Binding-site contacts:
Ligand atom C6 contacts residue ASN279 of chain 1.A at 3.7 Å.
Ligand atom C4 contacts residue ASN272 of chain 1.A at 4.3 Å.
Ligand atom O6 contacts residue GLU281 of chain 1.A at 3.7 Å.
Ligand atom O5 contacts residue ASN272 of chain 1.A at 2.4 Å (h-bond).
Ligand atom C7 contacts residue TYR232 of chain 1.A at 4.0 Å (hydrophobic).
Ligand atom N2 contacts residue TYR232 of chain 1.A at 3.9 Å.
Ligand atom C1 contacts residue GLU281 of chain 1.A at 3.8 Å.
Ligand atom C7 contacts residue ASN272 of chain 1.A at 3.3 Å.
Ligand atom C3 contacts residue ASN272 of chain 1.A at 3.7 Å.
Ligand atom C2 contacts residue ASN272 of chain 1.A at 2.4 Å.
Ligand atom C5 contacts residue ASN279 of chain 1.A at 4.5 Å.
Ligand atom O5 contacts residue ASN279 of chain 1.A at 3.9 Å.
Ligand atom O7 contacts residue THR274 of chain 1.A at 3.3 Å.
Ligand atom C5 contacts residue GLU281 of chain 1.A at 3.6 Å.
Ligand atom O5 contacts residue GLU281 of chain 1.A at 3.9 Å.
Ligand atom C7 contacts residue THR274 of chain 1.A at 4.5 Å.
Ligand atom N2 contacts residue ASN272 of chain 1.A at 2.7 Å (h-bond).
Ligand atom C8 contacts residue TYR232 of chain 1.A at 3.6 Å (hydrophobic).
Ligand atom C1 contacts residue ASN272 of chain 1.A at 1.4 Å.
Ligand atom C5 contacts residue ASN272 of chain 1.A at 3.7 Å.
Ligand atom O7 contacts residue ASN272 of chain 1.A at 3.2 Å (h-bond).
Ligand atom C6 contacts residue GLU281 of chain 1.A at 3.7 Å.

This small molecule binds to this protein.
Small molecule (SMILES): CC(=O)N[C@H]1[C@H](O[C@H]2[C@H](O)[C@@H](NC(C)=O)CO[C@@H]2CO)O[C@H](CO)[C@@H](O[C@@H]2O[C@H](CO)[C@@H](O)[C@H](O[C@H]3O[C@H](CO)[C@@H](O)[C@H](O)[C@@H]3O)[C@@H]2O)[C@@H]1O

Sequence of chain 1.A:
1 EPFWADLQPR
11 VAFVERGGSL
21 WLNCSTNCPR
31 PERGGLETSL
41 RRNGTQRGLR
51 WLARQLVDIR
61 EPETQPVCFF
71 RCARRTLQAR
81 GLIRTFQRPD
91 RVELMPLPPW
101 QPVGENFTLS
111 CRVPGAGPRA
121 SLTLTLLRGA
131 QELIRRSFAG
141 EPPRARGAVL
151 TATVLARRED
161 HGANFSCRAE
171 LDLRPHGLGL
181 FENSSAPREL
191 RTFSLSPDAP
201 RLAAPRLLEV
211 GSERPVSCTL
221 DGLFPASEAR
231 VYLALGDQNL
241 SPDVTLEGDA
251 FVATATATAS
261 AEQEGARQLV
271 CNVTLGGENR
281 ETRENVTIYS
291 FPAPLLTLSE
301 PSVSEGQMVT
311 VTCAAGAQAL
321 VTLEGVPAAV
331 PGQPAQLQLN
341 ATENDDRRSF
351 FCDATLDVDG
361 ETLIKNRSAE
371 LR